Binding-site contacts:
Ligand atom C1 contacts residue LEU108 of chain 1.M at 2.9 Å (hydrophobic).
Ligand atom C24 contacts residue GLY110 of chain 1.M at 3.8 Å.
Ligand atom C10 contacts residue PRO107 of chain 1.M at 3.5 Å (hydrophobic).
Ligand atom O13 contacts residue GLY50 of chain 1.M at 3.5 Å.
Ligand atom C26 contacts residue GLY109 of chain 1.M at 3.8 Å.
Ligand atom B7 contacts residue SER80 of chain 1.M at 2.0 Å.
Ligand atom O13 contacts residue MET81 of chain 1.M at 3.1 Å (h-bond).
Ligand atom C18 contacts residue LEU108 of chain 1.M at 3.8 Å (hydrophobic).
Ligand atom C6 contacts residue GLY51 of chain 1.M at 3.6 Å.
Ligand atom C9 contacts residue MET81 of chain 1.M at 3.9 Å (hydrophobic).
Ligand atom C8 contacts residue VAL53 of chain 1.M at 3.7 Å (hydrophobic).
Ligand atom C6 contacts residue SER80 of chain 1.M at 3.1 Å.
Ligand atom O4 contacts residue PRO107 of chain 1.M at 3.1 Å.
Ligand atom C10 contacts residue GLN106 of chain 1.M at 3.8 Å.
Ligand atom CL2 contacts residue GLY51 of chain 1.M at 3.8 Å.
Ligand atom C9 contacts residue SER80 of chain 1.M at 3.2 Å.
Ligand atom O4 contacts residue LEU108 of chain 1.M at 2.7 Å (h-bond).
Ligand atom O13 contacts residue GLY51 of chain 1.M at 2.8 Å (h-bond).
Ligand atom O13 contacts residue SER80 of chain 1.M at 2.1 Å (h-bond).
Ligand atom CL2 contacts residue SER52 of chain 1.M at 3.5 Å.
Ligand atom O12 contacts residue SER80 of chain 1.M at 2.4 Å (h-bond).
Ligand atom C25 contacts residue GLY110 of chain 1.M at 3.9 Å.
Ligand atom C2 contacts residue LEU108 of chain 1.M at 3.5 Å (hydrophobic).
Ligand atom O12 contacts residue HIS105 of chain 1.M at 3.3 Å (h-bond).
Ligand atom C19 contacts residue VAL53 of chain 1.M at 3.6 Å (hydrophobic).
Ligand atom C17 contacts residue VAL53 of chain 1.M at 3.4 Å (hydrophobic).
Ligand atom C22 contacts residue LEU108 of chain 1.M at 3.5 Å (hydrophobic).
Ligand atom C10 contacts residue HIS105 of chain 1.M at 3.2 Å.
Ligand atom C2 contacts residue VAL53 of chain 1.M at 3.7 Å (hydrophobic).
Ligand atom C26 contacts residue LEU108 of chain 1.M at 3.6 Å (hydrophobic).
Ligand atom C1 contacts residue VAL53 of chain 1.M at 3.8 Å (hydrophobic).
Ligand atom N5 contacts residue LEU108 of chain 1.M at 3.0 Å (h-bond).
Ligand atom N3 contacts residue GLY51 of chain 1.M at 2.9 Å (h-bond).
Ligand atom C25 contacts residue GLY109 of chain 1.M at 3.4 Å.
Ligand atom C8 contacts residue SER80 of chain 1.M at 3.4 Å.
Ligand atom B7 contacts residue GLY51 of chain 1.M at 3.5 Å.
Ligand atom N3 contacts residue VAL53 of chain 1.M at 3.7 Å.
Ligand atom C11 contacts residue MET81 of chain 1.M at 3.5 Å (hydrophobic).
Ligand atom N20 contacts residue ILE125 of chain 1.M at 3.8 Å.
Ligand atom C24 contacts residue GLY109 of chain 1.M at 3.6 Å.

Sequence of chain 1.M:
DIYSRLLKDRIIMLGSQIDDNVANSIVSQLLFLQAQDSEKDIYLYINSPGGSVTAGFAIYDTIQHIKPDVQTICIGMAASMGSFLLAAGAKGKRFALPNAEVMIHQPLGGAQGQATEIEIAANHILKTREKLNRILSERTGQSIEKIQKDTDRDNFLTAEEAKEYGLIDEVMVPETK

Sequence of chain 1.G:
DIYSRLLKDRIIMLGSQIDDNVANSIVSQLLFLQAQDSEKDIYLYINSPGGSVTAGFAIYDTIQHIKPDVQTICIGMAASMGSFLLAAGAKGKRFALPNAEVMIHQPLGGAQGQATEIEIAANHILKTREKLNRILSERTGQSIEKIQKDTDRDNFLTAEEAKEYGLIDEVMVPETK

This protein binds this small molecule.
Small molecule (SMILES): CC(C)C[C@H](NC(=O)[C@H](Cc1c[nH]c2ccccc12)NC(=O)c1cc(Cl)ccc1Cl)B(O)O